This small molecule binds to this protein.
Small molecule (SMILES): N#Cc1cc(Cl)cc(Oc2cc(OCc3n[nH]c4ccccc34)ccc2Cl)c1

Sequence of chain 1.A:
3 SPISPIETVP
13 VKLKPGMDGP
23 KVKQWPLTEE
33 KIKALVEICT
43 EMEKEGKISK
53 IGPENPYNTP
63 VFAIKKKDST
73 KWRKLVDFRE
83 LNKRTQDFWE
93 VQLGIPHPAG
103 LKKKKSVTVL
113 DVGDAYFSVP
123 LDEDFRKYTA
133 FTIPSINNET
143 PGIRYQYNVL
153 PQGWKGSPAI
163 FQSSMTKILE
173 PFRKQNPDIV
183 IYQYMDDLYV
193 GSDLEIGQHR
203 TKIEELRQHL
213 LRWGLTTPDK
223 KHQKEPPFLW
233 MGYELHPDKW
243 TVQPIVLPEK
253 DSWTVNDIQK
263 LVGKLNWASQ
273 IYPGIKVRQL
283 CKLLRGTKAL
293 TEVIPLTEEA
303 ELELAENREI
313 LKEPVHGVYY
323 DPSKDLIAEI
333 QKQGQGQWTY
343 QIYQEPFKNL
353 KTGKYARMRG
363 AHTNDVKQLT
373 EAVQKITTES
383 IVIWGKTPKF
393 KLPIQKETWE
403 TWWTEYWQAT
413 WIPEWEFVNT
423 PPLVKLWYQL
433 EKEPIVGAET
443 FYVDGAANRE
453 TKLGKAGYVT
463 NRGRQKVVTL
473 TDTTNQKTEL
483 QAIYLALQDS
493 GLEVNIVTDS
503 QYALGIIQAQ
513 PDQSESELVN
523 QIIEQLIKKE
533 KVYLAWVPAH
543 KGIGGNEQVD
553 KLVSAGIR

Binding-site contacts:
Ligand atom C21 contacts residue LEU237 of chain 1.A at 3.6 Å (hydrophobic).
Ligand atom C7 contacts residue TYR191 of chain 1.A at 3.5 Å (hydrophobic).
Ligand atom O12 contacts residue LYS104 of chain 1.A at 3.6 Å.
Ligand atom C13 contacts residue TYR321 of chain 1.A at 3.0 Å (hydrophobic).
Ligand atom C20 contacts residue PHE230 of chain 1.A at 3.4 Å (hydrophobic).
Ligand atom C14 contacts residue TYR321 of chain 1.A at 3.7 Å (hydrophobic).
Ligand atom N15 contacts residue VAL109 of chain 1.A at 3.3 Å.
Ligand atom C10 contacts residue TRP232 of chain 1.A at 3.6 Å (hydrophobic).
Ligand atom C18 contacts residue PRO239 of chain 1.A at 3.5 Å (hydrophobic).
Ligand atom C17 contacts residue PRO239 of chain 1.A at 3.7 Å (hydrophobic).
Ligand atom C23 contacts residue TRP232 of chain 1.A at 3.6 Å (hydrophobic).
Ligand atom N24 contacts residue TRP232 of chain 1.A at 3.3 Å.
Ligand atom CL2 contacts residue VAL192 of chain 1.A at 3.7 Å.
Ligand atom N contacts residue LYS106 of chain 1.A at 3.2 Å (salt-bridge).
Ligand atom C3 contacts residue LYS104 of chain 1.A at 3.0 Å.
Ligand atom C8 contacts residue TYR191 of chain 1.A at 3.6 Å (hydrophobic).
Ligand atom CL2 contacts residue VAL182 of chain 1.A at 3.2 Å.
Ligand atom C20 contacts residue HIS238 of chain 1.A at 3.1 Å.
Ligand atom C17 contacts residue VAL109 of chain 1.A at 3.4 Å (hydrophobic).
Ligand atom CL2 contacts residue TYR191 of chain 1.A at 3.5 Å.
Ligand atom C20 contacts residue LEU237 of chain 1.A at 3.0 Å (hydrophobic).
Ligand atom C18 contacts residue VAL109 of chain 1.A at 3.6 Å (hydrophobic).
Ligand atom C9 contacts residue TYR191 of chain 1.A at 3.7 Å (hydrophobic).
Ligand atom CL2 contacts residue GLY193 of chain 1.A at 3.6 Å.
Ligand atom C19 contacts residue PHE230 of chain 1.A at 3.7 Å (hydrophobic).
Ligand atom C10 contacts residue TYR191 of chain 1.A at 3.5 Å (hydrophobic).
Ligand atom O contacts residue TYR191 of chain 1.A at 3.5 Å.
Ligand atom CL2 contacts residue TYR184 of chain 1.A at 3.6 Å.
Ligand atom C10 contacts residue LEU237 of chain 1.A at 3.7 Å (hydrophobic).
Ligand atom C16 contacts residue HIS238 of chain 1.A at 3.5 Å.
Ligand atom C5 contacts residue LEU103 of chain 1.A at 3.6 Å (hydrophobic).
Ligand atom O12 contacts residue LEU103 of chain 1.A at 3.2 Å.
Ligand atom C21 contacts residue HIS238 of chain 1.A at 2.8 Å.
Ligand atom C11 contacts residue TYR191 of chain 1.A at 3.4 Å (hydrophobic).
Ligand atom N24 contacts residue PHE230 of chain 1.A at 3.3 Å.
Ligand atom C6 contacts residue TYR191 of chain 1.A at 3.6 Å (hydrophobic).
Ligand atom C19 contacts residue PRO239 of chain 1.A at 3.5 Å (hydrophobic).
Ligand atom C21 contacts residue TYR321 of chain 1.A at 3.6 Å (hydrophobic).
Ligand atom C20 contacts residue PRO239 of chain 1.A at 3.6 Å (hydrophobic).
Ligand atom N15 contacts residue LYS106 of chain 1.A at 3.1 Å (salt-bridge).